Binding-site contacts:
Ligand atom O contacts residue ARG153 of chain 1.D at 2.2 Å (salt-bridge).
Ligand atom CG2 contacts residue ASN70 of chain 1.D at 3.3 Å.
Ligand atom N contacts residue TYR8 of chain 1.D at 3.5 Å (h-bond).
Ligand atom C contacts residue ARG153 of chain 1.D at 3.2 Å.
Ligand atom CG1 contacts residue MET114 of chain 1.D at 3.5 Å (hydrophobic).
Ligand atom OXT contacts residue ARG84 of chain 1.D at 3.3 Å (salt-bridge).
Ligand atom O contacts residue TRP96 of chain 1.D at 3.6 Å.
Ligand atom O contacts residue ASN77 of chain 1.D at 3.3 Å (h-bond).
Ligand atom CD1 contacts residue TRP165 of chain 1.D at 3.2 Å (hydrophobic).
Ligand atom C contacts residue ASN77 of chain 1.D at 3.5 Å.
Ligand atom CD contacts residue GLN63 of chain 1.D at 3.1 Å.
Ligand atom CB contacts residue TRP154 of chain 1.D at 3.6 Å (hydrophobic).
Ligand atom O contacts residue TYR157 of chain 1.D at 2.7 Å (h-bond).
Ligand atom O contacts residue ILE73 of chain 1.D at 3.3 Å.
Ligand atom N contacts residue ASN77 of chain 1.D at 2.8 Å (h-bond).
Ligand atom CG contacts residue TRP165 of chain 1.D at 3.5 Å (hydrophobic).
Ligand atom C contacts residue TYR8 of chain 1.D at 3.2 Å (hydrophobic).
Ligand atom OXT contacts residue THR141 of chain 1.D at 2.9 Å (h-bond).
Ligand atom O contacts residue TRP154 of chain 1.D at 3.5 Å.
Ligand atom N contacts residue TYR8 of chain 1.D at 2.7 Å (h-bond).
Ligand atom CB contacts residue TYR98 of chain 1.D at 3.4 Å (hydrophobic).
Ligand atom O contacts residue TYR98 of chain 1.D at 3.4 Å (h-bond).
Ligand atom CD2 contacts residue GLU150 of chain 1.D at 3.4 Å.
Ligand atom O contacts residue TRP145 of chain 1.D at 2.9 Å (h-bond).
Ligand atom CA contacts residue TYR8 of chain 1.D at 3.3 Å (hydrophobic).
Ligand atom CA contacts residue ASN70 of chain 1.D at 3.5 Å.
Ligand atom CD contacts residue GLU76 of chain 1.D at 3.4 Å.
Ligand atom CG1 contacts residue ASN77 of chain 1.D at 3.5 Å.
Ligand atom O contacts residue ASN70 of chain 1.D at 3.0 Å (h-bond).
Ligand atom CB contacts residue TRP165 of chain 1.D at 3.6 Å (hydrophobic).
Ligand atom N contacts residue TYR98 of chain 1.D at 2.9 Å (h-bond).
Ligand atom N contacts residue ASN70 of chain 1.D at 2.8 Å (h-bond).
Ligand atom CD2 contacts residue GLN63 of chain 1.D at 3.4 Å.
Ligand atom CG contacts residue GLU76 of chain 1.D at 3.5 Å.
Ligand atom CG2 contacts residue ASN77 of chain 1.D at 3.4 Å.
Ligand atom CA contacts residue TYR98 of chain 1.D at 3.4 Å (hydrophobic).
Ligand atom CA contacts residue ASN77 of chain 1.D at 3.2 Å.
Ligand atom O contacts residue LYS144 of chain 1.D at 3.1 Å (salt-bridge).
Ligand atom OE1 contacts residue GLU76 of chain 1.D at 2.6 Å (salt-bridge).
Ligand atom N contacts residue TYR169 of chain 1.D at 2.7 Å (h-bond).

The small molecule below binds the protein below.
Small molecule (SMILES): CC(C)C[C@H](NC(=O)[C@@H](NC(=O)[C@H](CS)NC(=O)[C@H](C)NC(=O)[C@@H]1CCCN1C(=O)[C@@H](N)CC(C)C)C(C)C)C(=O)N[C@@H](CCC(=O)O)C(=O)N[C@H](C(=O)O)C(C)C

Sequence of chain 1.D:
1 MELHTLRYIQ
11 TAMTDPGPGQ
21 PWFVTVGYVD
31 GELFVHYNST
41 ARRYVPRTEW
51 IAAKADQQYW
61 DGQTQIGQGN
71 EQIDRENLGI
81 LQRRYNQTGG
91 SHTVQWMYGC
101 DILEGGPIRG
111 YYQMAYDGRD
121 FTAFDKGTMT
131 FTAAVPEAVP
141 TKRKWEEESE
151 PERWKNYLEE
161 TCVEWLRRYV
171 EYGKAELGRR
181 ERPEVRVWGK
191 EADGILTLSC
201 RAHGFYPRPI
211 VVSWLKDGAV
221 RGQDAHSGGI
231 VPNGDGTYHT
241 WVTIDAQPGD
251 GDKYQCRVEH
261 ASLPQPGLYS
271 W